Binding-site contacts:
Ligand atom O2' contacts residue TYR440 of chain 1.A at 3.0 Å (h-bond).
Ligand atom P contacts residue TYR277 of chain 1.A at 3.8 Å.
Ligand atom O6 contacts residue ARG334 of chain 1.A at 3.6 Å (salt-bridge).
Ligand atom P contacts residue SER333 of chain 1.A at 3.4 Å.
Ligand atom C5 contacts residue GLU413 of chain 1.A at 3.4 Å.
Ligand atom P contacts residue ARG377 of chain 1.A at 3.4 Å.
Ligand atom O8 contacts residue ARG377 of chain 1.A at 2.8 Å (salt-bridge).
Ligand atom N1 contacts residue GLU413 of chain 1.A at 3.2 Å (salt-bridge).
Ligand atom C4 contacts residue ASP374 of chain 1.A at 3.9 Å.
Ligand atom C4 contacts residue LEU442 of chain 1.A at 3.8 Å (hydrophobic).
Ligand atom C2 contacts residue GLU413 of chain 1.A at 3.2 Å.
Ligand atom O3' contacts residue ASN219 of chain 1.A at 3.2 Å (h-bond).
Ligand atom C4 contacts residue GLU413 of chain 1.A at 3.5 Å.
Ligand atom N3 contacts residue ASP374 of chain 1.A at 2.8 Å (salt-bridge).
Ligand atom O6 contacts residue SER333 of chain 1.A at 3.7 Å.
Ligand atom C1' contacts residue GLU413 of chain 1.A at 3.8 Å.
Ligand atom O8 contacts residue SER333 of chain 1.A at 2.5 Å (h-bond).
Ligand atom C4 contacts residue GLY414 of chain 1.A at 3.2 Å.
Ligand atom O7 contacts residue ARG377 of chain 1.A at 2.9 Å (salt-bridge).
Ligand atom C2 contacts residue ARG377 of chain 1.A at 3.4 Å.
Ligand atom C2' contacts residue GLU413 of chain 1.A at 3.1 Å.
Ligand atom P contacts residue ARG334 of chain 1.A at 3.5 Å.
Ligand atom C2 contacts residue ASP374 of chain 1.A at 3.3 Å.
Ligand atom O2' contacts residue GLU413 of chain 1.A at 3.0 Å (salt-bridge).
Ligand atom O7 contacts residue SER333 of chain 1.A at 3.4 Å.
Ligand atom N3 contacts residue GLY414 of chain 1.A at 3.1 Å (h-bond).
Ligand atom O6 contacts residue TYR277 of chain 1.A at 2.8 Å (h-bond).
Ligand atom C5 contacts residue TYR440 of chain 1.A at 3.7 Å (hydrophobic).
Ligand atom N3 contacts residue GLU413 of chain 1.A at 3.4 Å (salt-bridge).
Ligand atom O6 contacts residue HIS313 of chain 1.A at 3.6 Å.
Ligand atom O8 contacts residue HIS313 of chain 1.A at 3.2 Å (h-bond).
Ligand atom O5' contacts residue ARG377 of chain 1.A at 3.6 Å (salt-bridge).
Ligand atom C3' contacts residue MET248 of chain 1.A at 3.5 Å (hydrophobic).
Ligand atom O6 contacts residue GLY335 of chain 1.A at 2.9 Å (h-bond).
Ligand atom O2' contacts residue MET248 of chain 1.A at 3.3 Å (h-bond).
Ligand atom O7 contacts residue ARG334 of chain 1.A at 2.6 Å (salt-bridge).
Ligand atom N3 contacts residue ARG377 of chain 1.A at 3.9 Å.
Ligand atom O3' contacts residue MET248 of chain 1.A at 3.0 Å (h-bond).
Ligand atom O5' contacts residue TYR277 of chain 1.A at 3.9 Å.
Ligand atom C4 contacts residue TYR440 of chain 1.A at 3.1 Å (hydrophobic).

Sequence of chain 1.A:
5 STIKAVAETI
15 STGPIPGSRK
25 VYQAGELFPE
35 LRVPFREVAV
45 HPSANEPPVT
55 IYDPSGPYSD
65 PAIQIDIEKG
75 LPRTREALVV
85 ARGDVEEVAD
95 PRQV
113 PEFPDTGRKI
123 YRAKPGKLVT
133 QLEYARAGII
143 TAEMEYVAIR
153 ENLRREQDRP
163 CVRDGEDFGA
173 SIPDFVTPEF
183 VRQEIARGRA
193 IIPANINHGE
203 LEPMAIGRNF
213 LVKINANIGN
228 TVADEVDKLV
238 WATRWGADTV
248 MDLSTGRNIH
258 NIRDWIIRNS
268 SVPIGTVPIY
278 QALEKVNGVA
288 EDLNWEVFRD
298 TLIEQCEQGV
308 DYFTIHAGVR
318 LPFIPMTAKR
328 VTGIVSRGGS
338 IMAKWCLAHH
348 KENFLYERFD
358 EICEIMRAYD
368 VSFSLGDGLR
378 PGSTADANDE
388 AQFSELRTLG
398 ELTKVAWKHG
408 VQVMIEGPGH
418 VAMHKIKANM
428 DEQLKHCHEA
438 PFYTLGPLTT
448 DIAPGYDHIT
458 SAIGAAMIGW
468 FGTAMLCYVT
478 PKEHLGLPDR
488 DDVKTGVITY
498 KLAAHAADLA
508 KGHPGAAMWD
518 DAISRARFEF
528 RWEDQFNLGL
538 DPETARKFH

This protein binds this small molecule.
Small molecule (SMILES): O=P(O)(O)OC[C@H]1O[C@@H](n2ccnc2)[C@H](O)[C@@H]1O